Sequence of chain 1.A:
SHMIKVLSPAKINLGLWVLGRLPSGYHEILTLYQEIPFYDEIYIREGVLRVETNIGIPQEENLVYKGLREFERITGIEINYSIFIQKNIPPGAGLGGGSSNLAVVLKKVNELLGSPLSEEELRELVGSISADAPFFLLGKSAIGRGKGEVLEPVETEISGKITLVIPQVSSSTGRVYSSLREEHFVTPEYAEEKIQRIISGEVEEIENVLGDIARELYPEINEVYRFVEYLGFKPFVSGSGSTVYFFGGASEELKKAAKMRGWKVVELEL

Binding-site contacts:
Ligand atom NAR contacts residue THR174 of chain 1.A at 3.8 Å.
Ligand atom NBD contacts residue TYR178 of chain 1.A at 3.5 Å.
Ligand atom NAA contacts residue LYS148 of chain 1.A at 3.2 Å (salt-bridge).
Ligand atom OAC contacts residue TYR27 of chain 1.A at 3.4 Å.
Ligand atom CAH contacts residue SER173 of chain 1.A at 3.8 Å.
Ligand atom NAA contacts residue TYR178 of chain 1.A at 4.0 Å.
Ligand atom CBC contacts residue TYR178 of chain 1.A at 3.5 Å (hydrophobic).
Ligand atom OAS contacts residue TYR178 of chain 1.A at 4.0 Å.
Ligand atom CAG contacts residue TYR178 of chain 1.A at 3.7 Å (hydrophobic).
Ligand atom NAO contacts residue HIS28 of chain 1.A at 3.1 Å (h-bond).
Ligand atom NAA contacts residue HIS28 of chain 1.A at 3.0 Å (h-bond).
Ligand atom NAR contacts residue SO41 of chain 1.C at 3.6 Å.
Ligand atom CBA contacts residue TYR27 of chain 1.A at 4.0 Å (hydrophobic).
Ligand atom CAV contacts residue HIS28 of chain 1.A at 3.6 Å.
Ligand atom CAL contacts residue THR174 of chain 1.A at 3.5 Å.
Ligand atom NBD contacts residue TYR27 of chain 1.A at 3.9 Å.
Ligand atom CAV contacts residue TYR178 of chain 1.A at 3.7 Å (hydrophobic).
Ligand atom CA0 contacts residue THR174 of chain 1.A at 3.7 Å.
Ligand atom CAZ contacts residue TYR27 of chain 1.A at 3.7 Å (hydrophobic).
Ligand atom OAS contacts residue THR174 of chain 1.A at 3.6 Å.
Ligand atom CAT contacts residue TYR27 of chain 1.A at 4.0 Å (hydrophobic).
Ligand atom CAI contacts residue SER171 of chain 1.A at 3.6 Å.
Ligand atom CAJ contacts residue SER173 of chain 1.A at 3.3 Å.
Ligand atom NAQ contacts residue THR174 of chain 1.A at 3.8 Å.
Ligand atom CAX contacts residue SER173 of chain 1.A at 3.9 Å.
Ligand atom OAC contacts residue HIS28 of chain 1.A at 2.8 Å (h-bond).
Ligand atom NAO contacts residue TYR27 of chain 1.A at 3.9 Å.
Ligand atom CAI contacts residue SER172 of chain 1.A at 3.8 Å.
Ligand atom CAK contacts residue SER172 of chain 1.A at 3.3 Å.
Ligand atom CAF contacts residue TYR178 of chain 1.A at 3.9 Å (hydrophobic).
Ligand atom CAY contacts residue SER172 of chain 1.A at 3.7 Å.
Ligand atom CAF contacts residue TYR27 of chain 1.A at 4.0 Å (hydrophobic).
Ligand atom NAO contacts residue TYR178 of chain 1.A at 3.7 Å.
Ligand atom CAT contacts residue HIS28 of chain 1.A at 3.7 Å.
Ligand atom CAK contacts residue SER171 of chain 1.A at 3.8 Å.
Ligand atom CAT contacts residue TYR178 of chain 1.A at 3.8 Å (hydrophobic).
Ligand atom CAL contacts residue SO41 of chain 1.C at 4.0 Å.
Ligand atom CAG contacts residue TYR27 of chain 1.A at 3.9 Å (hydrophobic).
Ligand atom CAV contacts residue TYR27 of chain 1.A at 3.9 Å (hydrophobic).
Ligand atom OAC contacts residue TYR178 of chain 1.A at 3.5 Å.

The protein below binds the small molecule below.
Small molecule (SMILES): Nc1ccn([C@@H]2O[C@H](CNC(=O)Cc3nc4ccccc4[nH]3)[C@@H](O)[C@H]2O)c(=O)n1